Sequence of chain 53.F:
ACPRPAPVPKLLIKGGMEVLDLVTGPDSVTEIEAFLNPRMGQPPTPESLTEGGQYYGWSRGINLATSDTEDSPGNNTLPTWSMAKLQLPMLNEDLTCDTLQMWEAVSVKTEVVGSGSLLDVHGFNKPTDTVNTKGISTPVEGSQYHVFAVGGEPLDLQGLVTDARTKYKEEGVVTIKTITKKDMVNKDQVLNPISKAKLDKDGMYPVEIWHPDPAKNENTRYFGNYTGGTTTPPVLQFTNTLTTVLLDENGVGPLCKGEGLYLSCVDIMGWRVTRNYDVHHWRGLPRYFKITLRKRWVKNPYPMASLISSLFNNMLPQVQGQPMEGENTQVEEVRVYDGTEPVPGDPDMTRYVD

This small molecule binds to this protein.
Small molecule (SMILES): CC(=O)N[C@@H]1[C@@H](O[C@@H]2O[C@H](CO)[C@H](O)[C@H](O[C@]3(C(=O)O)C[C@H](O)[C@@H](NC(C)=O)[C@H]([C@H](O)[C@H](O)CO)O3)[C@H]2O)[C@H](O)[C@@H](CO[C@]2(C(=O)O)C[C@H](O)[C@@H](NC(C)=O)[C@H]([C@H](O)[C@H](O)CO)O2)O[C@H]1O

Sequence of chain 54.F:
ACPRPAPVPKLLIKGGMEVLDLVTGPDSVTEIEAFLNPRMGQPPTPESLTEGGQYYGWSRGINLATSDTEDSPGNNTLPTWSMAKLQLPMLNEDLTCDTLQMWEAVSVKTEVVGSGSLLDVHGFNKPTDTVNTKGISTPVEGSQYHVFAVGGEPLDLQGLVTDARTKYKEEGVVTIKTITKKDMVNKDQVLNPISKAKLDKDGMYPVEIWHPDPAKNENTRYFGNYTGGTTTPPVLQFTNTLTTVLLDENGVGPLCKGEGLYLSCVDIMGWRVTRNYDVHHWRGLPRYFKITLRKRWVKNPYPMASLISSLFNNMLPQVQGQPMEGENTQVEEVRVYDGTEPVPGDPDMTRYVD

Binding-site contacts:
Ligand atom O1A contacts residue GLY78 of chain 54.F at 3.7 Å.
Ligand atom O4 contacts residue TYR72 of chain 54.F at 3.8 Å.
Ligand atom N5 contacts residue TYR72 of chain 54.F at 3.0 Å (h-bond).
Ligand atom O3 contacts residue VAL296 of chain 54.F at 4.3 Å.
Ligand atom C6 contacts residue ASN93 of chain 54.F at 3.1 Å.
Ligand atom O4 contacts residue ILE79 of chain 54.F at 3.6 Å (h-bond).
Ligand atom C3 contacts residue GLY78 of chain 54.F at 3.9 Å.
Ligand atom O8 contacts residue GLU87 of chain 54.F at 3.9 Å.
Ligand atom C2 contacts residue GLY78 of chain 54.F at 4.1 Å.
Ligand atom O8 contacts residue TYR72 of chain 54.F at 3.9 Å.
Ligand atom C10 contacts residue TYR72 of chain 54.F at 4.1 Å (hydrophobic).
Ligand atom C3 contacts residue HIS298 of chain 54.F at 4.1 Å.
Ligand atom O4 contacts residue ASN80 of chain 54.F at 4.0 Å.
Ligand atom C6 contacts residue ARG77 of chain 54.F at 4.3 Å.
Ligand atom C1 contacts residue TYR72 of chain 54.F at 4.0 Å (hydrophobic).
Ligand atom C4 contacts residue TYR72 of chain 54.F at 3.4 Å (hydrophobic).
Ligand atom C3 contacts residue VAL296 of chain 54.F at 3.7 Å (hydrophobic).
Ligand atom C3 contacts residue GLY78 of chain 54.F at 4.1 Å.
Ligand atom C11 contacts residue ASP85 of chain 53.F at 4.2 Å.
Ligand atom O3 contacts residue GLY78 of chain 54.F at 3.6 Å.
Ligand atom O1A contacts residue SER89 of chain 54.F at 4.1 Å.
Ligand atom C1 contacts residue SER89 of chain 54.F at 4.2 Å.
Ligand atom O1A contacts residue ARG77 of chain 54.F at 3.0 Å (salt-bridge).
Ligand atom C8 contacts residue ARG77 of chain 54.F at 4.1 Å.
Ligand atom C3 contacts residue ARG77 of chain 54.F at 4.1 Å.
Ligand atom C6 contacts residue TYR72 of chain 54.F at 3.8 Å (hydrophobic).
Ligand atom O1B contacts residue ARG77 of chain 54.F at 2.5 Å (salt-bridge).
Ligand atom O1B contacts residue SER89 of chain 54.F at 3.5 Å (h-bond).
Ligand atom O6 contacts residue ASN93 of chain 54.F at 3.0 Å (h-bond).
Ligand atom C1 contacts residue ARG77 of chain 54.F at 3.1 Å.
Ligand atom C1 contacts residue GLY78 of chain 54.F at 4.1 Å.
Ligand atom O4 contacts residue HIS298 of chain 54.F at 3.0 Å (h-bond).
Ligand atom C4 contacts residue HIS298 of chain 54.F at 4.0 Å.
Ligand atom O1A contacts residue TYR72 of chain 54.F at 3.1 Å.
Ligand atom O8 contacts residue ARG77 of chain 54.F at 3.1 Å (salt-bridge).
Ligand atom C5 contacts residue TYR72 of chain 54.F at 3.5 Å (hydrophobic).
Ligand atom O4 contacts residue GLY78 of chain 54.F at 3.2 Å.
Ligand atom O4 contacts residue THR291 of chain 54.F at 3.4 Å.
Ligand atom C4 contacts residue GLY78 of chain 54.F at 3.4 Å.
Ligand atom C5 contacts residue ASN93 of chain 54.F at 4.1 Å.